A small-molecule ligand and the protein it binds are described below.
Small molecule (SMILES): C=C1CN=c2nc(N)[nH]c(=O)c2=N1

Sequence of chain 1.B:
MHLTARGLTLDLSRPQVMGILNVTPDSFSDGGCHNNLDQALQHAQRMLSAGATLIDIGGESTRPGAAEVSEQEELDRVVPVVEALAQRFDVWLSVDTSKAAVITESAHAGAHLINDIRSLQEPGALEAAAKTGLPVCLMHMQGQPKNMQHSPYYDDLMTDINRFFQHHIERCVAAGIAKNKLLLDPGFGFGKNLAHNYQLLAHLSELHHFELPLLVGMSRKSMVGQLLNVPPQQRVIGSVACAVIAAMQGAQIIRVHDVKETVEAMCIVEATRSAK

Binding-site contacts:
Ligand atom C6A contacts residue PAB1 of chain 1.I at 2.9 Å.
Ligand atom C9 contacts residue ILE120 of chain 1.B at 3.7 Å (hydrophobic).
Ligand atom C6 contacts residue PAB1 of chain 1.I at 3.7 Å.
Ligand atom C10 contacts residue ARG258 of chain 1.B at 3.6 Å.
Ligand atom O4 contacts residue ASP188 of chain 1.B at 3.9 Å.
Ligand atom N1 contacts residue ARG258 of chain 1.B at 3.6 Å.
Ligand atom C6A contacts residue POP1 of chain 1.H at 2.7 Å.
Ligand atom N8 contacts residue ILE120 of chain 1.B at 3.7 Å.
Ligand atom C7 contacts residue ASP99 of chain 1.B at 3.2 Å.
Ligand atom C10 contacts residue PHE193 of chain 1.B at 3.7 Å (hydrophobic).
Ligand atom C9 contacts residue ARG258 of chain 1.B at 3.5 Å.
Ligand atom C9 contacts residue ASP99 of chain 1.B at 3.8 Å.
Ligand atom C6 contacts residue ARG258 of chain 1.B at 3.4 Å.
Ligand atom C10 contacts residue LYS224 of chain 1.B at 3.8 Å.
Ligand atom N2 contacts residue ASP188 of chain 1.B at 2.8 Å (salt-bridge).
Ligand atom C4 contacts residue LYS224 of chain 1.B at 3.6 Å.
Ligand atom N5 contacts residue ARG258 of chain 1.B at 3.5 Å (salt-bridge).
Ligand atom C4 contacts residue ASP188 of chain 1.B at 3.6 Å.
Ligand atom C7 contacts residue ARG258 of chain 1.B at 3.4 Å.
Ligand atom N2 contacts residue LEU218 of chain 1.B at 3.5 Å.
Ligand atom O4 contacts residue LYS224 of chain 1.B at 2.8 Å (salt-bridge).
Ligand atom N2 contacts residue ASN118 of chain 1.B at 2.7 Å (h-bond).
Ligand atom C6A contacts residue LYS224 of chain 1.B at 3.8 Å.
Ligand atom N8 contacts residue ARG258 of chain 1.B at 3.3 Å.
Ligand atom N3 contacts residue ASP188 of chain 1.B at 2.5 Å (salt-bridge).
Ligand atom N3 contacts residue MET142 of chain 1.B at 3.6 Å.
Ligand atom O4 contacts residue PHE193 of chain 1.B at 3.8 Å.
Ligand atom C7 contacts residue POP1 of chain 1.H at 3.5 Å.
Ligand atom N5 contacts residue LYS224 of chain 1.B at 3.1 Å (salt-bridge).
Ligand atom C2 contacts residue ARG258 of chain 1.B at 3.8 Å.
Ligand atom N1 contacts residue ASN118 of chain 1.B at 3.3 Å (h-bond).
Ligand atom C6 contacts residue PHE193 of chain 1.B at 3.6 Å (hydrophobic).
Ligand atom C6 contacts residue POP1 of chain 1.H at 3.2 Å.
Ligand atom N8 contacts residue ASP99 of chain 1.B at 2.7 Å (salt-bridge).
Ligand atom C4 contacts residue MET142 of chain 1.B at 3.8 Å (hydrophobic).
Ligand atom N5 contacts residue PHE193 of chain 1.B at 3.3 Å.
Ligand atom N1 contacts residue ILE120 of chain 1.B at 3.6 Å.
Ligand atom C2 contacts residue ASN118 of chain 1.B at 3.5 Å.
Ligand atom O4 contacts residue GLY220 of chain 1.B at 3.2 Å (h-bond).
Ligand atom C2 contacts residue ASP188 of chain 1.B at 3.1 Å.